Binding-site contacts:
Ligand atom O7 contacts residue LYS181 of chain 1.B at 3.3 Å (salt-bridge).
Ligand atom O4 contacts residue GLY383 of chain 1.B at 3.5 Å (h-bond).
Ligand atom C5 contacts residue ASN127 of chain 1.A at 3.9 Å.
Ligand atom O4 contacts residue SER382 of chain 1.B at 2.6 Å (h-bond).
Ligand atom O2P contacts residue TRP70 of chain 1.A at 3.8 Å.
Ligand atom O3 contacts residue ASN127 of chain 1.A at 3.9 Å.
Ligand atom C1 contacts residue SER382 of chain 1.B at 3.7 Å.
Ligand atom O6 contacts residue GLU64 of chain 1.A at 3.8 Å.
Ligand atom O6P contacts residue HIS330 of chain 1.B at 3.7 Å.
Ligand atom O3P contacts residue GLY407 of chain 1.B at 3.2 Å (h-bond).
Ligand atom O4P contacts residue HIS330 of chain 1.B at 2.9 Å (h-bond).
Ligand atom O4P contacts residue SER382 of chain 1.B at 3.5 Å (h-bond).
Ligand atom O7 contacts residue GLU208 of chain 1.B at 3.4 Å (salt-bridge).
Ligand atom O6 contacts residue ASN127 of chain 1.A at 3.9 Å.
Ligand atom O5P contacts residue ARG298 of chain 1.B at 3.1 Å (salt-bridge).
Ligand atom O2P contacts residue GLY384 of chain 1.B at 3.0 Å (h-bond).
Ligand atom P1 contacts residue THR69 of chain 1.A at 3.8 Å.
Ligand atom O3P contacts residue LYS179 of chain 1.B at 3.4 Å.
Ligand atom O2 contacts residue LYS179 of chain 1.B at 3.1 Å (salt-bridge).
Ligand atom C contacts residue ASN127 of chain 1.A at 3.8 Å.
Ligand atom O2P contacts residue LYS337 of chain 1.B at 3.0 Å (salt-bridge).
Ligand atom O3 contacts residue GLU208 of chain 1.B at 3.2 Å (salt-bridge).
Ligand atom O1 contacts residue LYS179 of chain 1.B at 3.5 Å (salt-bridge).
Ligand atom C3 contacts residue SER382 of chain 1.B at 3.5 Å.
Ligand atom C5 contacts residue HIS297 of chain 1.B at 4.0 Å.
Ligand atom O7 contacts residue ASN127 of chain 1.A at 3.4 Å (h-bond).
Ligand atom O5 contacts residue LEU338 of chain 1.B at 3.8 Å.
Ligand atom O3 contacts residue HIS297 of chain 1.B at 3.3 Å (h-bond).
Ligand atom O2 contacts residue KCX205 of chain 1.B at 3.6 Å.
Ligand atom O7 contacts residue ASP207 of chain 1.B at 3.3 Å (salt-bridge).
Ligand atom O2 contacts residue THR177 of chain 1.B at 3.6 Å.
Ligand atom O2P contacts residue GLY383 of chain 1.B at 3.7 Å.
Ligand atom O3 contacts residue KCX205 of chain 1.B at 3.1 Å (h-bond).
Ligand atom C4 contacts residue SER382 of chain 1.B at 3.6 Å.
Ligand atom O6 contacts residue LYS337 of chain 1.B at 3.5 Å (salt-bridge).
Ligand atom O6P contacts residue ARG298 of chain 1.B at 3.1 Å (salt-bridge).
Ligand atom C3 contacts residue KCX205 of chain 1.B at 3.8 Å.
Ligand atom O3P contacts residue THR69 of chain 1.A at 2.6 Å (h-bond).
Ligand atom O2 contacts residue ASP207 of chain 1.B at 3.6 Å.
Ligand atom O1P contacts residue GLY406 of chain 1.B at 3.2 Å (h-bond).

Sequence of chain 1.A:
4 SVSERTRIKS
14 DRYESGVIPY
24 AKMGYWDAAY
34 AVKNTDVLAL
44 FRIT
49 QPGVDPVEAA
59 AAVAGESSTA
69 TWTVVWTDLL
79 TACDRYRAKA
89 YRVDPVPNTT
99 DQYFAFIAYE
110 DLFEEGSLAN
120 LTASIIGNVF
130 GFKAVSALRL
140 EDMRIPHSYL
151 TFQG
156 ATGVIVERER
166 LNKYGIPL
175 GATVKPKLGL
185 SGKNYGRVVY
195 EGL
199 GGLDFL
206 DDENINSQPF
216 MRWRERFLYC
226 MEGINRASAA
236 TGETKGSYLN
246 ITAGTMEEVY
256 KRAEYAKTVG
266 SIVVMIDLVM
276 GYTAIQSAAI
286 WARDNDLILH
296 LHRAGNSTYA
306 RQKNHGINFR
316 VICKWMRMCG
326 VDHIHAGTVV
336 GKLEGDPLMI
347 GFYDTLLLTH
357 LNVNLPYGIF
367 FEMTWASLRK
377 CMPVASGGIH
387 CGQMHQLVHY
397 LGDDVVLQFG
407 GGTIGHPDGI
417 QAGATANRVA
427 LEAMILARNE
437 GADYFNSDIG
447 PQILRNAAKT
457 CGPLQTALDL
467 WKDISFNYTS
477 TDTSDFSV

A protein and the small-molecule ligand that binds it are described below.
Small molecule (SMILES): O=C(O)[C@@](O)(COP(=O)(O)O)[C@H](O)[C@H](O)COP(=O)(O)O

Sequence of chain 1.B:
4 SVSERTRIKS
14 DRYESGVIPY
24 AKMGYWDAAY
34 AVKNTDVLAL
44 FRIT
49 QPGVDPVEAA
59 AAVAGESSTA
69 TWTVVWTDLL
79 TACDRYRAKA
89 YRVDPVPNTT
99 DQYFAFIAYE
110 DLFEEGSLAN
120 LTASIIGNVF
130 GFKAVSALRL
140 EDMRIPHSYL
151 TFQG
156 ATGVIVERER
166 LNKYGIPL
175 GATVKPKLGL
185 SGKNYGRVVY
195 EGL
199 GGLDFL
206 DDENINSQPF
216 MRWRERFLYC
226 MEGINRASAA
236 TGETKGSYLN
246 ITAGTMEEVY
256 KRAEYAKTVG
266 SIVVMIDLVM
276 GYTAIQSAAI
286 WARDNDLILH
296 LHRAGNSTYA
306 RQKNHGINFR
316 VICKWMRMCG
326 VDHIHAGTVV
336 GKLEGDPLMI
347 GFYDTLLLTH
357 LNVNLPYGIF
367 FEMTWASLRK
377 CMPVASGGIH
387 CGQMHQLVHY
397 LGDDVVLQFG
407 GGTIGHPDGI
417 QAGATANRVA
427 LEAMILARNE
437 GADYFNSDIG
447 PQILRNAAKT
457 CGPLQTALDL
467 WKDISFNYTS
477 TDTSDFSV